The small molecule below binds the protein below.
Small molecule (SMILES): CC(=O)N[C@@H]1[C@@H](O)[C@H](O)[C@@H](CO)O[C@H]1O

Sequence of chain 1.E:
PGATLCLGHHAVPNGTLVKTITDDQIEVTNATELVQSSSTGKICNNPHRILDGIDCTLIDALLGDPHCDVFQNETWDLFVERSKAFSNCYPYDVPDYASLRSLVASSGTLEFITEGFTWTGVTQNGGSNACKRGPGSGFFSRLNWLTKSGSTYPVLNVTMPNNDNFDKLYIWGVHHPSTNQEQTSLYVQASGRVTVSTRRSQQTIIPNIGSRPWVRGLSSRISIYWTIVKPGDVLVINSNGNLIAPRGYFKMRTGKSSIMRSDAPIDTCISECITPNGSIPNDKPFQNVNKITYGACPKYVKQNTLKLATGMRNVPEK

Binding-site contacts:
Ligand atom C2 contacts residue ASN16 of chain 1.E at 2.5 Å.
Ligand atom C8 contacts residue PRO15 of chain 1.E at 3.8 Å (hydrophobic).
Ligand atom N2 contacts residue GLU29 of chain 1.E at 3.5 Å (salt-bridge).
Ligand atom O7 contacts residue PRO15 of chain 1.E at 3.7 Å.
Ligand atom C7 contacts residue PRO15 of chain 1.E at 3.8 Å (hydrophobic).
Ligand atom C8 contacts residue PRO318 of chain 1.E at 3.7 Å (hydrophobic).
Ligand atom C5 contacts residue ASN16 of chain 1.E at 3.7 Å.
Ligand atom O5 contacts residue ASN16 of chain 1.E at 2.4 Å (h-bond).
Ligand atom C7 contacts residue ASN16 of chain 1.E at 3.4 Å.
Ligand atom C7 contacts residue GLU29 of chain 1.E at 4.1 Å.
Ligand atom O7 contacts residue ASN16 of chain 1.E at 3.5 Å (h-bond).
Ligand atom C4 contacts residue ASN16 of chain 1.E at 4.2 Å.
Ligand atom C8 contacts residue ASN16 of chain 1.E at 4.5 Å.
Ligand atom C1 contacts residue ASN16 of chain 1.E at 1.4 Å.
Ligand atom C3 contacts residue ASN16 of chain 1.E at 3.8 Å.
Ligand atom C8 contacts residue GLU29 of chain 1.E at 3.6 Å.
Ligand atom N2 contacts residue ASN16 of chain 1.E at 2.9 Å (h-bond).